Sequence of chain 1.A:
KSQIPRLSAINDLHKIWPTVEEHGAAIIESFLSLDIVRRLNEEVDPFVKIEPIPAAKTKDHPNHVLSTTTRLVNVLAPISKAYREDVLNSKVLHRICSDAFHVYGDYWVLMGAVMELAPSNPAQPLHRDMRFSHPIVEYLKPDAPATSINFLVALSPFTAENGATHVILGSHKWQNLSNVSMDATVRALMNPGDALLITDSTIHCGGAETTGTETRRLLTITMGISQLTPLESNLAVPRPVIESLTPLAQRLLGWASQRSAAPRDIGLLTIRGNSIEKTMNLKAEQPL

Binding-site contacts:
Ligand atom C2 contacts residue AKG1 of chain 1.C at 3.4 Å.
Ligand atom C9 contacts residue HIS153 of chain 1.A at 3.5 Å.
Ligand atom C15 contacts residue ASP155 of chain 1.A at 3.9 Å.
Ligand atom C7 contacts residue AKG1 of chain 1.C at 3.8 Å.
Ligand atom O35 contacts residue ASP155 of chain 1.A at 3.7 Å.
Ligand atom C14 contacts residue HIS153 of chain 1.A at 3.3 Å.
Ligand atom C13 contacts residue PRO151 of chain 1.A at 3.9 Å (hydrophobic).
Ligand atom C14 contacts residue PHE158 of chain 1.A at 3.4 Å (hydrophobic).
Ligand atom C1 contacts residue PEO1 of chain 1.E at 3.8 Å.
Ligand atom O16 contacts residue ASP155 of chain 1.A at 3.7 Å.
Ligand atom C13 contacts residue HIS153 of chain 1.A at 3.6 Å.
Ligand atom O5 contacts residue LEU92 of chain 1.A at 3.7 Å.
Ligand atom C18 contacts residue AKG1 of chain 1.C at 3.9 Å.
Ligand atom C9 contacts residue PHE158 of chain 1.A at 3.9 Å (hydrophobic).
Ligand atom O35 contacts residue HIS153 of chain 1.A at 3.7 Å.
Ligand atom C12 contacts residue VAL91 of chain 1.A at 3.6 Å (hydrophobic).
Ligand atom C8 contacts residue HIS153 of chain 1.A at 3.5 Å.
Ligand atom C1 contacts residue MET141 of chain 1.A at 3.7 Å (hydrophobic).
Ligand atom C12 contacts residue PRO151 of chain 1.A at 3.9 Å (hydrophobic).
Ligand atom O35 contacts residue AKG1 of chain 1.C at 2.5 Å (h-bond).
Ligand atom C11 contacts residue GLN150 of chain 1.A at 3.4 Å.
Ligand atom C20 contacts residue MET137 of chain 1.A at 3.5 Å (hydrophobic).
Ligand atom C2 contacts residue LEU98 of chain 1.A at 3.8 Å (hydrophobic).
Ligand atom C8 contacts residue AKG1 of chain 1.C at 3.7 Å.
Ligand atom O35 contacts residue FE1 of chain 1.B at 3.7 Å.
Ligand atom C10 contacts residue HIS153 of chain 1.A at 3.9 Å.
Ligand atom O16 contacts residue MET156 of chain 1.A at 3.1 Å (h-bond).
Ligand atom C1 contacts residue MET137 of chain 1.A at 3.6 Å (hydrophobic).
Ligand atom C20 contacts residue THR246 of chain 1.A at 3.7 Å.
Ligand atom C23 contacts residue PHE158 of chain 1.A at 3.7 Å (hydrophobic).
Ligand atom C1 contacts residue AKG1 of chain 1.C at 3.8 Å.
Ligand atom C10 contacts residue AKG1 of chain 1.C at 3.7 Å.
Ligand atom C13 contacts residue VAL91 of chain 1.A at 3.7 Å (hydrophobic).
Ligand atom C10 contacts residue GLN150 of chain 1.A at 3.8 Å.
Ligand atom C11 contacts residue VAL91 of chain 1.A at 3.8 Å (hydrophobic).
Ligand atom C23 contacts residue VAL91 of chain 1.A at 3.6 Å (hydrophobic).
Ligand atom C14 contacts residue VAL91 of chain 1.A at 3.9 Å (hydrophobic).
Ligand atom O5 contacts residue ASN89 of chain 1.A at 3.0 Å (h-bond).
Ligand atom C3 contacts residue AKG1 of chain 1.C at 3.8 Å.
Ligand atom C20 contacts residue PEO1 of chain 1.E at 3.6 Å.

This small molecule binds to this protein.
Small molecule (SMILES): CN1C(=O)c2ccccc2NC(=O)[C@@]12O[C@H]2c1ccccc1